This protein binds this small molecule.
Small molecule (SMILES): O=C(O)c1cccnc1

Sequence of chain 1.B:
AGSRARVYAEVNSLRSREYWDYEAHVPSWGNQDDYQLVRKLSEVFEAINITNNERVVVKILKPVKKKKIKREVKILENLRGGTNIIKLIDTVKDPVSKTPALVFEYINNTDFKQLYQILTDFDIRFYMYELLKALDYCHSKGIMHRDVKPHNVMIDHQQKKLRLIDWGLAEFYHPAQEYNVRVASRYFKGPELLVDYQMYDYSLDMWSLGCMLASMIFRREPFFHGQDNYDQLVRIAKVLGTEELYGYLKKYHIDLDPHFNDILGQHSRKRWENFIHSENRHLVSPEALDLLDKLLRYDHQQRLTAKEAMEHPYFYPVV

Binding-site contacts:
Ligand atom O2 contacts residue ASP181 of chain 1.B at 3.0 Å (salt-bridge).
Ligand atom C1 contacts residue ILE180 of chain 1.B at 3.9 Å (hydrophobic).
Ligand atom C2 contacts residue ASP181 of chain 1.B at 4.3 Å.
Ligand atom C1 contacts residue PHE119 of chain 1.B at 3.5 Å (hydrophobic).
Ligand atom C3 contacts residue VAL59 of chain 1.B at 4.0 Å (hydrophobic).
Ligand atom O2 contacts residue PHE119 of chain 1.B at 3.4 Å.
Ligand atom N contacts residue ILE101 of chain 1.B at 4.2 Å.
Ligand atom C1 contacts residue ILE101 of chain 1.B at 4.3 Å (hydrophobic).
Ligand atom N contacts residue MET169 of chain 1.B at 4.4 Å.
Ligand atom N contacts residue ILE180 of chain 1.B at 4.1 Å.
Ligand atom C6 contacts residue LYS74 of chain 1.B at 3.6 Å.
Ligand atom C2 contacts residue ILE180 of chain 1.B at 3.9 Å (hydrophobic).
Ligand atom O2 contacts residue LYS74 of chain 1.B at 3.8 Å.
Ligand atom C5 contacts residue MET169 of chain 1.B at 3.9 Å (hydrophobic).
Ligand atom C6 contacts residue PHE119 of chain 1.B at 4.0 Å (hydrophobic).
Ligand atom C5 contacts residue ILE180 of chain 1.B at 4.3 Å (hydrophobic).
Ligand atom N contacts residue VAL72 of chain 1.B at 3.9 Å.
Ligand atom O2 contacts residue ILE180 of chain 1.B at 4.0 Å.
Ligand atom C2 contacts residue PHE119 of chain 1.B at 4.2 Å (hydrophobic).
Ligand atom C6 contacts residue ASP181 of chain 1.B at 3.3 Å.
Ligand atom C4 contacts residue VAL72 of chain 1.B at 4.5 Å (hydrophobic).
Ligand atom C4 contacts residue ILE180 of chain 1.B at 3.8 Å (hydrophobic).
Ligand atom C5 contacts residue VAL72 of chain 1.B at 3.8 Å (hydrophobic).
Ligand atom O2 contacts residue TRP182 of chain 1.B at 4.5 Å.
Ligand atom O1 contacts residue LYS74 of chain 1.B at 2.9 Å (salt-bridge).
Ligand atom C4 contacts residue VAL59 of chain 1.B at 4.1 Å (hydrophobic).
Ligand atom C3 contacts residue ILE180 of chain 1.B at 3.5 Å (hydrophobic).
Ligand atom C6 contacts residue ILE180 of chain 1.B at 4.0 Å (hydrophobic).
Ligand atom C4 contacts residue MET169 of chain 1.B at 4.4 Å (hydrophobic).
Ligand atom O1 contacts residue ASP181 of chain 1.B at 3.3 Å.
Ligand atom N contacts residue PHE119 of chain 1.B at 4.0 Å.